Binding-site contacts:
Ligand atom C4 contacts residue ASN256 of chain 1.A at 4.4 Å.
Ligand atom O5 contacts residue ASN256 of chain 1.A at 2.4 Å (h-bond).
Ligand atom O5 contacts residue GLU259 of chain 1.A at 4.3 Å.
Ligand atom C3 contacts residue ASN256 of chain 1.A at 4.0 Å.
Ligand atom C5 contacts residue ASN256 of chain 1.A at 3.6 Å.
Ligand atom C1 contacts residue ASN256 of chain 1.A at 1.5 Å.
Ligand atom C6 contacts residue THR258 of chain 1.A at 4.5 Å.
Ligand atom C8 contacts residue ASN256 of chain 1.A at 4.4 Å.
Ligand atom N2 contacts residue ASN256 of chain 1.A at 3.1 Å (h-bond).
Ligand atom C7 contacts residue ASN256 of chain 1.A at 3.2 Å.
Ligand atom O7 contacts residue ASN256 of chain 1.A at 2.9 Å (h-bond).
Ligand atom C6 contacts residue GLU259 of chain 1.A at 4.5 Å.
Ligand atom C2 contacts residue ASN256 of chain 1.A at 2.7 Å.

The small molecule below binds the protein below.
Small molecule (SMILES): CC(=O)N[C@@H]1[C@@H](O)[C@H](O)[C@@H](CO)O[C@H]1O

Sequence of chain 1.A:
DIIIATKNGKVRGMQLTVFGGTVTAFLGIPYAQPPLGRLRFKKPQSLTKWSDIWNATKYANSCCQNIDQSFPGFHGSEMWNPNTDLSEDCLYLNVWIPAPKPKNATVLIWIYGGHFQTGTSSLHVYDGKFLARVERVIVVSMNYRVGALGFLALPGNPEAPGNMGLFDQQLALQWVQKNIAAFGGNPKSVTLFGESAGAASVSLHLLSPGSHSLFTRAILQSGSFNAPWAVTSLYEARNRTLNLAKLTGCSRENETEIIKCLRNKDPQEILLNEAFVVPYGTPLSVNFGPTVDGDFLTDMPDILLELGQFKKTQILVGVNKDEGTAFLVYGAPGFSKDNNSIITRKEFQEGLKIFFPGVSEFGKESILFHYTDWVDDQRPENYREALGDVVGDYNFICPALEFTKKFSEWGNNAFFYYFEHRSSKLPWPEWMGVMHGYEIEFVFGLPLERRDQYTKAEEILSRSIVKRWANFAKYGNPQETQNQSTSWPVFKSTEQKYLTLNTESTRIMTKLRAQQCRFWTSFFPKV